Sequence of chain 4.K:
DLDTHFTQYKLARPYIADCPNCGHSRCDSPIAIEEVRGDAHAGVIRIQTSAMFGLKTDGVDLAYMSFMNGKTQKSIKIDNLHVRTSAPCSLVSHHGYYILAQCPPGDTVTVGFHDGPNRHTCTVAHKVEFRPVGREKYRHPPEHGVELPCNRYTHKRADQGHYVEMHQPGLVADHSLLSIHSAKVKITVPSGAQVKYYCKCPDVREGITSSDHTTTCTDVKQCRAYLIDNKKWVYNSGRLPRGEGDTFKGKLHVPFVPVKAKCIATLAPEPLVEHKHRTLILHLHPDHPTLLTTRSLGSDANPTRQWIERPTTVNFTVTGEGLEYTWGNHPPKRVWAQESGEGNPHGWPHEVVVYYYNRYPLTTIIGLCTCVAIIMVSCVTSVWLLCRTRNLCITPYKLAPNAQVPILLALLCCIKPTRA

A protein and the small-molecule ligand that binds it are described below.
Small molecule (SMILES): CC(=O)N[C@@H]1[C@@H](O)[C@H](O)[C@@H](CO)O[C@H]1O

Binding-site contacts:
Ligand atom C1 contacts residue VAL314 of chain 4.K at 4.4 Å (hydrophobic).
Ligand atom O5 contacts residue THR313 of chain 4.K at 4.3 Å.
Ligand atom C2 contacts residue ASN315 of chain 4.K at 2.5 Å.
Ligand atom C5 contacts residue ASN315 of chain 4.K at 3.7 Å.
Ligand atom C1 contacts residue ASN315 of chain 4.K at 1.4 Å.
Ligand atom C3 contacts residue ASN315 of chain 4.K at 3.8 Å.
Ligand atom N2 contacts residue ASN315 of chain 4.K at 2.8 Å (h-bond).
Ligand atom C4 contacts residue ASN315 of chain 4.K at 4.3 Å.
Ligand atom C7 contacts residue ASN315 of chain 4.K at 3.3 Å.
Ligand atom C6 contacts residue ASN315 of chain 4.K at 4.5 Å.
Ligand atom C8 contacts residue ASN315 of chain 4.K at 3.5 Å.
Ligand atom O5 contacts residue ASN315 of chain 4.K at 2.4 Å (h-bond).
Ligand atom C8 contacts residue ILE281 of chain 4.K at 4.5 Å (hydrophobic).
Ligand atom O5 contacts residue VAL314 of chain 4.K at 3.8 Å.
Ligand atom O7 contacts residue ASN315 of chain 4.K at 4.2 Å.
Ligand atom C6 contacts residue THR313 of chain 4.K at 4.5 Å.